Binding-site contacts:
Ligand atom C03 contacts residue MET242 of chain 1.H at 3.6 Å (hydrophobic).
Ligand atom C32 contacts residue SER208 of chain 1.H at 3.6 Å.
Ligand atom C11 contacts residue PHE270 of chain 1.H at 3.6 Å (hydrophobic).
Ligand atom C30 contacts residue PHE259 of chain 1.H at 3.5 Å (hydrophobic).
Ligand atom C06 contacts residue PHE279 of chain 1.H at 3.6 Å (hydrophobic).
Ligand atom O36 contacts residue LEU260 of chain 1.H at 3.3 Å.
Ligand atom O37 contacts residue PHE259 of chain 1.H at 3.6 Å.
Ligand atom C34 contacts residue GLU211 of chain 1.H at 3.1 Å.
Ligand atom C21 contacts residue TRP387 of chain 1.H at 3.4 Å (hydrophobic).
Ligand atom C35 contacts residue ARG249 of chain 1.H at 3.1 Å.
Ligand atom C14 contacts residue PHE284 of chain 1.H at 3.5 Å (hydrophobic).
Ligand atom C33 contacts residue SER208 of chain 1.H at 3.4 Å.
Ligand atom C11 contacts residue LEU275 of chain 1.H at 3.6 Å (hydrophobic).
Ligand atom O27 contacts residue ALA205 of chain 1.H at 3.5 Å (h-bond).
Ligand atom C31 contacts residue ARG249 of chain 1.H at 3.5 Å.
Ligand atom C14 contacts residue ILE283 of chain 1.H at 3.4 Å (hydrophobic).
Ligand atom C13 contacts residue PHE284 of chain 1.H at 3.5 Å (hydrophobic).
Ligand atom C02 contacts residue THR246 of chain 1.H at 3.1 Å.
Ligand atom C33 contacts residue LEU204 of chain 1.H at 3.4 Å (hydrophobic).
Ligand atom O27 contacts residue LEU204 of chain 1.H at 3.0 Å (h-bond).
Ligand atom C28 contacts residue SER208 of chain 1.H at 3.6 Å.
Ligand atom C22 contacts residue TRP387 of chain 1.H at 3.6 Å (hydrophobic).
Ligand atom C06 contacts residue ILE283 of chain 1.H at 3.6 Å (hydrophobic).
Ligand atom C13 contacts residue ILE280 of chain 1.H at 3.6 Å (hydrophobic).
Ligand atom C28 contacts residue LEU204 of chain 1.H at 3.5 Å (hydrophobic).
Ligand atom C21 contacts residue HIS365 of chain 1.H at 3.6 Å.
Ligand atom C35 contacts residue LEU260 of chain 1.H at 3.5 Å (hydrophobic).
Ligand atom O37 contacts residue ARG249 of chain 1.H at 2.4 Å (salt-bridge).
Ligand atom C29 contacts residue PHE259 of chain 1.H at 3.4 Å (hydrophobic).
Ligand atom C31 contacts residue SER208 of chain 1.H at 3.6 Å.
Ligand atom O37 contacts residue LEU260 of chain 1.H at 3.0 Å (h-bond).
Ligand atom C25 contacts residue PHE201 of chain 1.H at 3.2 Å (hydrophobic).
Ligand atom F40 contacts residue LEU275 of chain 1.H at 3.5 Å.
Ligand atom C04 contacts residue LEU243 of chain 1.H at 3.6 Å (hydrophobic).
Ligand atom C26 contacts residue PHE259 of chain 1.H at 3.4 Å (hydrophobic).
Ligand atom C13 contacts residue ILE283 of chain 1.H at 3.6 Å (hydrophobic).
Ligand atom C26 contacts residue LEU204 of chain 1.H at 3.5 Å (hydrophobic).
Ligand atom C16 contacts residue PHE201 of chain 1.H at 3.5 Å (hydrophobic).
Ligand atom C03 contacts residue THR246 of chain 1.H at 3.1 Å.
Ligand atom C34 contacts residue ARG249 of chain 1.H at 3.6 Å.

This small molecule binds to this protein.
Small molecule (SMILES): O=C(O)Cc1cccc(OCCCN(Cc2cccc(C(F)(F)F)c2Cl)CC(c2ccccc2)c2ccccc2)c1

Sequence of chain 1.H:
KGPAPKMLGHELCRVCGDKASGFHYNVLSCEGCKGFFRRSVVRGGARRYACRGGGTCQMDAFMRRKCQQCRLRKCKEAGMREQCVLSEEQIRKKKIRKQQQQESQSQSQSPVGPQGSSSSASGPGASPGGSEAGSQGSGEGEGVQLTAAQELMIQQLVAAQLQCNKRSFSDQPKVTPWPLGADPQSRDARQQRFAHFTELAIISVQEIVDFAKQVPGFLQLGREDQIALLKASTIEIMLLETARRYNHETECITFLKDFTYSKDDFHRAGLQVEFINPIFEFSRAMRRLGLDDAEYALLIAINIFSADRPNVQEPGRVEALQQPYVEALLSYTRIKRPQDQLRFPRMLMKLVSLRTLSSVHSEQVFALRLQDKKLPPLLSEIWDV